This small molecule binds to this protein.
Small molecule (SMILES): O=c1c(O)c(-c2ccc(O)c(O)c2)oc2cc(O)cc(O)c12

Sequence of chain 1.A:
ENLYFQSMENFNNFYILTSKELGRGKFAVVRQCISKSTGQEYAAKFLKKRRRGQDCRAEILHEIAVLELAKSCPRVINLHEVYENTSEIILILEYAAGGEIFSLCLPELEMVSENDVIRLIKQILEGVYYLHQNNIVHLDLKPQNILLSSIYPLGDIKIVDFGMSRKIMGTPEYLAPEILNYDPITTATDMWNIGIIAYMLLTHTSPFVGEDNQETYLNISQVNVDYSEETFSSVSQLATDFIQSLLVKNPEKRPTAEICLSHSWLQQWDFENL

Binding-site contacts:
Ligand atom C6 contacts residue GLU109 of chain 1.A at 3.5 Å.
Ligand atom O12 contacts residue LEU108 of chain 1.A at 3.5 Å.
Ligand atom O23 contacts residue GLU78 of chain 1.A at 2.4 Å (salt-bridge).
Ligand atom C2 contacts residue LEU163 of chain 1.A at 3.5 Å (hydrophobic).
Ligand atom O29 contacts residue ALA111 of chain 1.A at 2.8 Å (h-bond).
Ligand atom C16 contacts residue ASP177 of chain 1.A at 3.4 Å.
Ligand atom C5 contacts residue ALA58 of chain 1.A at 3.5 Å (hydrophobic).
Ligand atom O29 contacts residue ALA58 of chain 1.A at 3.4 Å.
Ligand atom O24 contacts residue GLU78 of chain 1.A at 2.3 Å (salt-bridge).
Ligand atom C11 contacts residue VAL176 of chain 1.A at 3.8 Å (hydrophobic).
Ligand atom C11 contacts residue ASP177 of chain 1.A at 3.8 Å.
Ligand atom C19 contacts residue ASP177 of chain 1.A at 2.8 Å.
Ligand atom O29 contacts residue TYR110 of chain 1.A at 3.1 Å.
Ligand atom C15 contacts residue VAL176 of chain 1.A at 3.5 Å (hydrophobic).
Ligand atom C1 contacts residue LEU163 of chain 1.A at 3.7 Å (hydrophobic).
Ligand atom C14 contacts residue LEU108 of chain 1.A at 3.8 Å (hydrophobic).
Ligand atom O24 contacts residue PHE178 of chain 1.A at 3.2 Å (h-bond).
Ligand atom C17 contacts residue ASP177 of chain 1.A at 3.4 Å.
Ligand atom C5 contacts residue GLU109 of chain 1.A at 3.6 Å.
Ligand atom O24 contacts residue LEU82 of chain 1.A at 3.7 Å.
Ligand atom C1 contacts residue ALA58 of chain 1.A at 3.6 Å (hydrophobic).
Ligand atom C14 contacts residue ASP177 of chain 1.A at 3.4 Å.
Ligand atom C18 contacts residue ASP177 of chain 1.A at 3.4 Å.
Ligand atom C17 contacts residue GLU78 of chain 1.A at 3.0 Å.
Ligand atom O12 contacts residue VAL176 of chain 1.A at 3.6 Å.
Ligand atom O29 contacts residue GLU109 of chain 1.A at 2.6 Å (salt-bridge).
Ligand atom C18 contacts residue LYS60 of chain 1.A at 3.5 Å.
Ligand atom C6 contacts residue ALA58 of chain 1.A at 3.2 Å (hydrophobic).
Ligand atom O23 contacts residue ASP177 of chain 1.A at 3.6 Å.
Ligand atom C15 contacts residue ASP177 of chain 1.A at 3.6 Å.
Ligand atom C19 contacts residue LYS60 of chain 1.A at 3.1 Å.
Ligand atom O27 contacts residue ASP177 of chain 1.A at 2.4 Å (salt-bridge).
Ligand atom C10 contacts residue ASP177 of chain 1.A at 3.4 Å.
Ligand atom O23 contacts residue LYS60 of chain 1.A at 2.8 Å.
Ligand atom C17 contacts residue PHE178 of chain 1.A at 3.8 Å (hydrophobic).
Ligand atom C14 contacts residue VAL176 of chain 1.A at 3.7 Å (hydrophobic).
Ligand atom C15 contacts residue ILE92 of chain 1.A at 3.7 Å (hydrophobic).
Ligand atom C3 contacts residue LEU163 of chain 1.A at 3.7 Å (hydrophobic).
Ligand atom C18 contacts residue GLU78 of chain 1.A at 3.1 Å.
Ligand atom O13 contacts residue VAL45 of chain 1.A at 3.8 Å.